Binding-site contacts:
Ligand atom O4 contacts residue HIS155 of chain 4.B at 3.5 Å (h-bond).
Ligand atom C6 contacts residue LEU62 of chain 4.B at 3.5 Å (hydrophobic).
Ligand atom OAH contacts residue ARG157 of chain 4.B at 3.1 Å (salt-bridge).
Ligand atom O6B contacts residue HIS155 of chain 4.B at 3.3 Å (h-bond).
Ligand atom SAG contacts residue ARG157 of chain 4.B at 3.6 Å (salt-bridge).
Ligand atom C5 contacts residue HIS155 of chain 4.B at 4.0 Å.
Ligand atom O3 contacts residue ALA158 of chain 4.B at 3.0 Å (h-bond).
Ligand atom C4 contacts residue LYS156 of chain 4.B at 4.0 Å.
Ligand atom O6A contacts residue SER93 of chain 4.B at 3.2 Å.
Ligand atom O6A contacts residue HIS155 of chain 4.B at 3.8 Å.
Ligand atom C2 contacts residue ALA158 of chain 4.B at 3.7 Å (hydrophobic).
Ligand atom O5B contacts residue LYS156 of chain 4.B at 3.3 Å.
Ligand atom C6 contacts residue HIS155 of chain 4.B at 3.4 Å.
Ligand atom O5 contacts residue LYS156 of chain 4.B at 3.4 Å.
Ligand atom O4 contacts residue LYS156 of chain 4.B at 3.5 Å.
Ligand atom C5 contacts residue LEU62 of chain 4.B at 3.8 Å (hydrophobic).
Ligand atom OAF contacts residue ALA158 of chain 4.B at 3.3 Å.
Ligand atom OAH contacts residue THR4 of chain 4.B at 3.7 Å.
Ligand atom C6 contacts residue SER93 of chain 4.B at 4.0 Å.
Ligand atom O6B contacts residue LEU62 of chain 4.B at 4.0 Å.
Ligand atom C3 contacts residue LYS156 of chain 4.B at 4.0 Å.
Ligand atom C3 contacts residue ARG157 of chain 4.B at 3.7 Å.
Ligand atom O6A contacts residue HIS94 of chain 4.B at 3.2 Å (h-bond).
Ligand atom C6 contacts residue HIS94 of chain 4.B at 3.9 Å.
Ligand atom OAF contacts residue THR4 of chain 4.B at 2.9 Å (h-bond).
Ligand atom OAH contacts residue ASP3 of chain 4.B at 4.0 Å.
Ligand atom O6A contacts residue LEU62 of chain 4.B at 3.4 Å.
Ligand atom OAH contacts residue LEU2 of chain 4.B at 2.8 Å (h-bond).
Ligand atom O6B contacts residue HIS94 of chain 4.B at 4.0 Å.
Ligand atom O5 contacts residue HIS155 of chain 4.B at 3.6 Å.
Ligand atom O4 contacts residue SER93 of chain 4.B at 3.0 Å (h-bond).
Ligand atom SAG contacts residue THR4 of chain 4.B at 3.9 Å.
Ligand atom O3 contacts residue LYS156 of chain 4.B at 3.0 Å.
Ligand atom OAF contacts residue ARG157 of chain 4.B at 2.8 Å (salt-bridge).
Ligand atom O6B contacts residue ARG157 of chain 4.B at 3.3 Å (salt-bridge).
Ligand atom O3 contacts residue ARG157 of chain 4.B at 3.3 Å (salt-bridge).
Ligand atom O5 contacts residue ARG157 of chain 4.B at 3.8 Å.
Ligand atom O6B contacts residue LYS156 of chain 4.B at 3.3 Å.
Ligand atom C3 contacts residue ALA158 of chain 4.B at 4.0 Å (hydrophobic).
Ligand atom OBI contacts residue LYS156 of chain 4.B at 4.0 Å.

A protein and the small-molecule ligand that binds it are described below.
Small molecule (SMILES): O=C(O)[C@@H]1O[C@H](O[C@H]2[C@@H](OS(=O)(=O)O)O[C@@H](O)[C@H](NS(=O)(=O)O)[C@H]2O)[C@@H](OS(=O)(=O)O)[C@H](O)[C@@H]1O

Sequence of chain 4.B:
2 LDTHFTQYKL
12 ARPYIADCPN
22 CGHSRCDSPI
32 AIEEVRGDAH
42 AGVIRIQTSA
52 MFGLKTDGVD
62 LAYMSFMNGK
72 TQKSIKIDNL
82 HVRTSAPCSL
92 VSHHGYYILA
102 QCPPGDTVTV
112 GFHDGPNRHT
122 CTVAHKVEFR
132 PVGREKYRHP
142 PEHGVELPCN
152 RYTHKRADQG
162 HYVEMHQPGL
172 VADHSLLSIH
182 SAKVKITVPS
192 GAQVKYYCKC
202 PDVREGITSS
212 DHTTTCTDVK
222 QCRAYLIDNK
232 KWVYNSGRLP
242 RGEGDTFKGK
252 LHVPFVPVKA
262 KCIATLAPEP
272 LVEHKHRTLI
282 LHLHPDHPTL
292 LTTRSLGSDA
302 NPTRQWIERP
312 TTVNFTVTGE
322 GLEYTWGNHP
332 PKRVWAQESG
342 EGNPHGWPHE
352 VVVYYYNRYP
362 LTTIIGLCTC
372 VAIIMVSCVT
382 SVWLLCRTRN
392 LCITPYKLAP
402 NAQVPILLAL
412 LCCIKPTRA